Sequence of chain 3.A:
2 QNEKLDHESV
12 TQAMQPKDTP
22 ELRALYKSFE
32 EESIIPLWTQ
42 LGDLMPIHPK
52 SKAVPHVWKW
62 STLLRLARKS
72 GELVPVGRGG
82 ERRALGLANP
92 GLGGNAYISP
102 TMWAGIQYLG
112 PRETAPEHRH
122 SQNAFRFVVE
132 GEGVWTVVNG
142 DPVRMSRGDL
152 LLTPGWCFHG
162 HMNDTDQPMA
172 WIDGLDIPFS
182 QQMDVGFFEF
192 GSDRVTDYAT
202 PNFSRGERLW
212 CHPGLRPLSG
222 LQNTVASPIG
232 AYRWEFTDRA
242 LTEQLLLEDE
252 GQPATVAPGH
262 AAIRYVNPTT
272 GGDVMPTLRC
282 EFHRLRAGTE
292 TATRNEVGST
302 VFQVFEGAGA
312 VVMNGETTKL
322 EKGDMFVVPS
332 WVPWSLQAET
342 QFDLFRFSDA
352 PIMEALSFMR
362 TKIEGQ

Sequence of chain 4.A:
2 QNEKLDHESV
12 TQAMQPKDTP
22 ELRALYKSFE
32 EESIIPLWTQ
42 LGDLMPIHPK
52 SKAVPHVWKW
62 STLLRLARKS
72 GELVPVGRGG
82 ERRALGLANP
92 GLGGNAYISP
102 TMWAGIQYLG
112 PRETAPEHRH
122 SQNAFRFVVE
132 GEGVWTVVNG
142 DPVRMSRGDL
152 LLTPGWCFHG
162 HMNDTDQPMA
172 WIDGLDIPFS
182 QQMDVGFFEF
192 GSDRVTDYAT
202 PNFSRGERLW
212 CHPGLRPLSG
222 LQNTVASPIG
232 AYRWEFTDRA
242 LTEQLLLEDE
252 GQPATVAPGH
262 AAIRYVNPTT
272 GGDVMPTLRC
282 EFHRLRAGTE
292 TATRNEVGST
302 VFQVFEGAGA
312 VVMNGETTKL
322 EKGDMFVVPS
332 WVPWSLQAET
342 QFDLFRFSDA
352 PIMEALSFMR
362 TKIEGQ

Binding-site contacts:
Ligand atom CAK contacts residue ARG127 of chain 3.A at 3.7 Å.
Ligand atom OAA contacts residue ARG83 of chain 3.A at 3.3 Å (salt-bridge).
Ligand atom CAJ contacts residue FE21 of chain 3.B at 3.0 Å.
Ligand atom CAF contacts residue ILE178 of chain 3.A at 4.0 Å (hydrophobic).
Ligand atom OAA contacts residue GLN108 of chain 3.A at 3.0 Å (h-bond).
Ligand atom OAA contacts residue HIS162 of chain 3.A at 2.8 Å (h-bond).
Ligand atom CAE contacts residue LEU38 of chain 4.A at 3.7 Å (hydrophobic).
Ligand atom CAI contacts residue ASP174 of chain 3.A at 3.3 Å.
Ligand atom OAC contacts residue LEU176 of chain 3.A at 4.0 Å.
Ligand atom OAB contacts residue HIS162 of chain 3.A at 3.9 Å.
Ligand atom CAH contacts residue GLN108 of chain 3.A at 4.0 Å.
Ligand atom OAD contacts residue HIS121 of chain 3.A at 3.1 Å (h-bond).
Ligand atom OAB contacts residue FE21 of chain 3.B at 2.2 Å.
Ligand atom OAA contacts residue ARG127 of chain 3.A at 3.1 Å (salt-bridge).
Ligand atom OAD contacts residue HIS119 of chain 3.A at 3.4 Å.
Ligand atom CAF contacts residue LEU176 of chain 3.A at 3.7 Å (hydrophobic).
Ligand atom OAC contacts residue ALA85 of chain 3.A at 3.5 Å.
Ligand atom CAE contacts residue LEU176 of chain 3.A at 3.4 Å (hydrophobic).
Ligand atom OAD contacts residue FE21 of chain 3.B at 1.9 Å.
Ligand atom CAK contacts residue ARG83 of chain 3.A at 3.8 Å.
Ligand atom CAK contacts residue FE21 of chain 3.B at 3.5 Å.
Ligand atom CAG contacts residue ASP174 of chain 3.A at 3.2 Å.
Ligand atom CAI contacts residue TRP104 of chain 3.A at 3.7 Å (hydrophobic).
Ligand atom CAI contacts residue LEU176 of chain 3.A at 3.6 Å (hydrophobic).
Ligand atom CAG contacts residue GLN108 of chain 3.A at 3.6 Å.
Ligand atom OAB contacts residue ARG127 of chain 3.A at 3.4 Å (salt-bridge).
Ligand atom OAC contacts residue TRP104 of chain 3.A at 2.9 Å (h-bond).
Ligand atom OAC contacts residue ASP174 of chain 3.A at 2.6 Å (salt-bridge).
Ligand atom CAJ contacts residue LEU176 of chain 3.A at 4.0 Å (hydrophobic).
Ligand atom CAH contacts residue ARG83 of chain 3.A at 3.2 Å.
Ligand atom OAB contacts residue HIS119 of chain 3.A at 3.5 Å.
Ligand atom CAH contacts residue FE21 of chain 3.B at 3.2 Å.
Ligand atom OAA contacts residue ASP174 of chain 3.A at 4.0 Å.
Ligand atom CAE contacts residue TRP104 of chain 3.A at 3.8 Å (hydrophobic).
Ligand atom OAB contacts residue HIS160 of chain 3.A at 3.1 Å (h-bond).
Ligand atom CAG contacts residue ARG127 of chain 3.A at 3.7 Å.
Ligand atom OAB contacts residue ARG83 of chain 3.A at 2.9 Å (salt-bridge).
Ligand atom CAH contacts residue ARG127 of chain 3.A at 3.4 Å.
Ligand atom CAH contacts residue HIS162 of chain 3.A at 3.7 Å.
Ligand atom CAF contacts residue LEU38 of chain 4.A at 3.9 Å (hydrophobic).

A small-molecule ligand and the protein it binds are described below.
Small molecule (SMILES): O=C(O)c1cc(O)ccc1O